Sequence of chain 1.A:
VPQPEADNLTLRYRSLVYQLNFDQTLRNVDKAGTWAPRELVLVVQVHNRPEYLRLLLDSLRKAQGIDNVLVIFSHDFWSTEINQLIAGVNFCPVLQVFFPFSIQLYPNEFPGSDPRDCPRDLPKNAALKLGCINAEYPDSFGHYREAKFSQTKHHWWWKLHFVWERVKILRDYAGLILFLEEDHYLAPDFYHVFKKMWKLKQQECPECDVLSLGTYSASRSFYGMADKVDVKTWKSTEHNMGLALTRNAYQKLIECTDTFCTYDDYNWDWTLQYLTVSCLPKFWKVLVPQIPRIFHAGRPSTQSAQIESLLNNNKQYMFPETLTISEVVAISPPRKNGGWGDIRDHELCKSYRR

Binding-site contacts:
Ligand atom C4 contacts residue ASN58 of chain 1.A at 4.2 Å.
Ligand atom C2 contacts residue ASN58 of chain 1.A at 2.5 Å.
Ligand atom C1 contacts residue ASN58 of chain 1.A at 1.4 Å.
Ligand atom N2 contacts residue ASN58 of chain 1.A at 2.9 Å (h-bond).
Ligand atom C1 contacts residue THR60 of chain 1.A at 3.6 Å.
Ligand atom C5 contacts residue ASN58 of chain 1.A at 3.7 Å.
Ligand atom C1 contacts residue LEU61 of chain 1.A at 4.2 Å (hydrophobic).
Ligand atom O5 contacts residue ASN58 of chain 1.A at 2.4 Å (h-bond).
Ligand atom C8 contacts residue ASN58 of chain 1.A at 4.0 Å.
Ligand atom O5 contacts residue THR60 of chain 1.A at 3.5 Å (h-bond).
Ligand atom C5 contacts residue THR60 of chain 1.A at 3.6 Å.
Ligand atom O6 contacts residue ARG64 of chain 1.A at 3.8 Å.
Ligand atom O5 contacts residue LEU61 of chain 1.A at 3.7 Å.
Ligand atom C7 contacts residue ASN58 of chain 1.A at 3.6 Å.
Ligand atom O6 contacts residue LEU61 of chain 1.A at 3.8 Å.
Ligand atom C6 contacts residue ARG64 of chain 1.A at 3.3 Å.
Ligand atom C3 contacts residue ASN58 of chain 1.A at 3.8 Å.
Ligand atom O7 contacts residue ASN58 of chain 1.A at 4.4 Å.
Ligand atom C6 contacts residue THR60 of chain 1.A at 4.3 Å.

This protein binds this small molecule.
Small molecule (SMILES): CC(=O)N[C@@H]1[C@@H](O)[C@H](O)[C@@H](CO)O[C@H]1O